Sequence of chain 1.I:
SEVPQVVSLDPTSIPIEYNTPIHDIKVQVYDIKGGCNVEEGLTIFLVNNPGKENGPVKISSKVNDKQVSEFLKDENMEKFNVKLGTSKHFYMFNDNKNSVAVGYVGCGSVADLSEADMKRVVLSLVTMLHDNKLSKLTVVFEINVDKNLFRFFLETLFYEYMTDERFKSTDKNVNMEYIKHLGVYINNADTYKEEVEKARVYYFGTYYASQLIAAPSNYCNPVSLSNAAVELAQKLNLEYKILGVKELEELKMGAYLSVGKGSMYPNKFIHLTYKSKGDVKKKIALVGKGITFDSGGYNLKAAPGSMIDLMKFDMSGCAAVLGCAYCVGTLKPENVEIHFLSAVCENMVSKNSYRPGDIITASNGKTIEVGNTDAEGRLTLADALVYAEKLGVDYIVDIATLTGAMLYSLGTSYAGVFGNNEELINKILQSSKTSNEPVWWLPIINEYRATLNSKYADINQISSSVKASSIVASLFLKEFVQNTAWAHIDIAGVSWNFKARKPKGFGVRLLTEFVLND

Binding-site contacts:
Ligand atom O2 contacts residue ASP376 of chain 1.I at 3.0 Å (salt-bridge).
Ligand atom N1 contacts residue CO31 of chain 1.AC at 3.1 Å (h-bond).
Ligand atom C12 contacts residue ALA494 of chain 1.I at 3.6 Å (hydrophobic).
Ligand atom O2 contacts residue MG1 of chain 1.DC at 2.2 Å.
Ligand atom C16 contacts residue ARG380 of chain 1.I at 3.5 Å.
Ligand atom C3 contacts residue LEU404 of chain 1.I at 3.7 Å (hydrophobic).
Ligand atom N1 contacts residue ASP376 of chain 1.I at 3.6 Å (salt-bridge).
Ligand atom N1 contacts residue LEU404 of chain 1.I at 3.3 Å (h-bond).
Ligand atom N2 contacts residue ASP316 of chain 1.I at 2.9 Å (salt-bridge).
Ligand atom O2 contacts residue CO31 of chain 1.AC at 2.7 Å (h-bond).
Ligand atom C15 contacts residue ASN374 of chain 1.I at 3.7 Å.
Ligand atom O3 contacts residue LYS303 of chain 1.I at 3.0 Å (salt-bridge).
Ligand atom C1 contacts residue ZN1 of chain 1.BC at 3.3 Å.
Ligand atom N2 contacts residue ZN1 of chain 1.BC at 2.4 Å.
Ligand atom N2 contacts residue ASP296 of chain 1.I at 3.4 Å (salt-bridge).
Ligand atom O2 contacts residue LYS291 of chain 1.I at 3.3 Å (salt-bridge).
Ligand atom C9 contacts residue MET313 of chain 1.I at 3.6 Å (hydrophobic).
Ligand atom O2 contacts residue ZN1 of chain 1.BC at 2.4 Å.
Ligand atom C11 contacts residue PHE315 of chain 1.I at 3.4 Å (hydrophobic).
Ligand atom C2 contacts residue CO31 of chain 1.AC at 3.3 Å.
Ligand atom C3 contacts residue MG1 of chain 1.DC at 3.5 Å.
Ligand atom C6 contacts residue THR403 of chain 1.I at 3.5 Å.
Ligand atom C6 contacts residue LEU404 of chain 1.I at 3.6 Å (hydrophobic).
Ligand atom C13 contacts residue CO31 of chain 1.AC at 3.6 Å.
Ligand atom C2 contacts residue ZN1 of chain 1.BC at 3.2 Å.
Ligand atom C13 contacts residue ARG380 of chain 1.I at 3.7 Å.
Ligand atom O2 contacts residue GLU378 of chain 1.I at 3.2 Å (salt-bridge).
Ligand atom C12 contacts residue PHE315 of chain 1.I at 3.6 Å (hydrophobic).
Ligand atom N2 contacts residue THR403 of chain 1.I at 3.4 Å (h-bond).
Ligand atom O3 contacts residue ASP376 of chain 1.I at 3.2 Å (salt-bridge).
Ligand atom O3 contacts residue MG1 of chain 1.DC at 3.2 Å.
Ligand atom O4 contacts residue THR405 of chain 1.I at 3.5 Å.
Ligand atom C10 contacts residue MET309 of chain 1.I at 3.2 Å (hydrophobic).
Ligand atom C2 contacts residue MG1 of chain 1.DC at 3.4 Å.
Ligand atom O4 contacts residue GLY406 of chain 1.I at 3.0 Å (h-bond).
Ligand atom C2 contacts residue LEU404 of chain 1.I at 3.1 Å (hydrophobic).
Ligand atom N2 contacts residue LYS291 of chain 1.I at 3.4 Å (salt-bridge).
Ligand atom O2 contacts residue ASP296 of chain 1.I at 3.0 Å (salt-bridge).
Ligand atom C7 contacts residue GLY406 of chain 1.I at 3.7 Å.
Ligand atom C3 contacts residue ASP376 of chain 1.I at 3.3 Å.

This small molecule binds to this protein.
Small molecule (SMILES): CC(C)C[C@H](NC(=O)[C@@H](O)[C@H](N)Cc1ccccc1)C(=O)O